Sequence of chain 2.C:
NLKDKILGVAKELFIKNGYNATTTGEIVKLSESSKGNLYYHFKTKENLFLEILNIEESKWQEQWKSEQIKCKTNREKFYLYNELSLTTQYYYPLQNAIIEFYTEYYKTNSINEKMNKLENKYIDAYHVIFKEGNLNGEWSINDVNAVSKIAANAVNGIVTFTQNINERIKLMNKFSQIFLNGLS

Binding-site contacts:
Ligand atom C5 contacts residue GLN64 of chain 2.C at 3.8 Å.
Ligand atom C16 contacts residue LEU54 of chain 2.C at 3.7 Å (hydrophobic).
Ligand atom C23 contacts residue VAL160 of chain 2.C at 3.0 Å (hydrophobic).
Ligand atom C3 contacts residue TRP61 of chain 2.C at 3.8 Å (hydrophobic).
Ligand atom N1 contacts residue GLN90 of chain 2.C at 3.8 Å.
Ligand atom N2 contacts residue GLN64 of chain 2.C at 3.0 Å (h-bond).
Ligand atom C18 contacts residue LEU54 of chain 2.C at 3.8 Å (hydrophobic).
Ligand atom C18 contacts residue GLU58 of chain 2.C at 3.7 Å.
Ligand atom C23 contacts residue GLN96 of chain 2.C at 3.8 Å.
Ligand atom C6 contacts residue TRP61 of chain 2.C at 3.8 Å (hydrophobic).
Ligand atom C16 contacts residue GLU57 of chain 2.C at 3.5 Å.
Ligand atom C15 contacts residue GLU57 of chain 2.C at 3.7 Å.
Ligand atom C24 contacts residue GLN64 of chain 2.C at 3.5 Å.
Ligand atom C3 contacts residue GLU57 of chain 2.C at 3.8 Å.
Ligand atom C15 contacts residue TYR93 of chain 2.C at 3.4 Å (hydrophobic).
Ligand atom C21 contacts residue GLU57 of chain 2.C at 3.4 Å.
Ligand atom C29 contacts residue LEU119 of chain 2.C at 3.6 Å (hydrophobic).
Ligand atom C22 contacts residue SER86 of chain 2.C at 3.8 Å.
Ligand atom C11 contacts residue GLN96 of chain 2.C at 3.5 Å.
Ligand atom C20 contacts residue GLN96 of chain 2.C at 3.8 Å.
Ligand atom C4 contacts residue TRP61 of chain 2.C at 3.8 Å (hydrophobic).
Ligand atom C17 contacts residue LEU54 of chain 2.C at 3.1 Å (hydrophobic).
Ligand atom C12 contacts residue GLN96 of chain 2.C at 3.6 Å.
Ligand atom C26 contacts residue GLU58 of chain 2.C at 3.5 Å.
Ligand atom C28 contacts residue TYR123 of chain 2.C at 3.5 Å (hydrophobic).
Ligand atom O27 contacts residue TRP61 of chain 2.C at 3.1 Å.
Ligand atom C21 contacts residue TRP61 of chain 2.C at 3.6 Å (hydrophobic).
Ligand atom C22 contacts residue GLN90 of chain 2.C at 2.6 Å.
Ligand atom C2 contacts residue TYR93 of chain 2.C at 3.8 Å (hydrophobic).
Ligand atom O2 contacts residue TYR123 of chain 2.C at 3.7 Å.
Ligand atom C23 contacts residue GLN90 of chain 2.C at 2.9 Å.
Ligand atom O1 contacts residue THR89 of chain 2.C at 3.4 Å (h-bond).
Ligand atom C22 contacts residue VAL160 of chain 2.C at 3.4 Å (hydrophobic).
Ligand atom C21 contacts residue GLN64 of chain 2.C at 3.5 Å.
Ligand atom O2 contacts residue GLU58 of chain 2.C at 2.9 Å (salt-bridge).
Ligand atom N1 contacts residue GLN96 of chain 2.C at 3.5 Å (h-bond).
Ligand atom C29 contacts residue GLU58 of chain 2.C at 3.8 Å.
Ligand atom C25 contacts residue GLN64 of chain 2.C at 3.2 Å.
Ligand atom C6 contacts residue THR89 of chain 2.C at 3.6 Å.
Ligand atom C29 contacts residue TYR123 of chain 2.C at 3.6 Å (hydrophobic).

This small molecule binds to this protein.
Small molecule (SMILES): CCNc1cc2oc3c/c(=[NH+]/CC)c(C)cc-3c(-c3ccccc3C(=O)OCC)c2cc1C